Binding-site contacts:
Ligand atom C8 contacts residue LEU950 of chain 1.A at 4.4 Å (hydrophobic).
Ligand atom O5 contacts residue ASN745 of chain 1.A at 2.3 Å (h-bond).
Ligand atom C7 contacts residue GLN1099 of chain 1.A at 4.3 Å.
Ligand atom C1 contacts residue ASN745 of chain 1.A at 1.4 Å.
Ligand atom O4 contacts residue LEU950 of chain 1.A at 3.4 Å.
Ligand atom C8 contacts residue THR744 of chain 1.A at 4.5 Å.
Ligand atom C1 contacts residue LEU950 of chain 1.A at 4.4 Å (hydrophobic).
Ligand atom C4 contacts residue ASN745 of chain 1.A at 4.2 Å.
Ligand atom C8 contacts residue ASN745 of chain 1.A at 3.6 Å.
Ligand atom C5 contacts residue ASN745 of chain 1.A at 3.6 Å.
Ligand atom C7 contacts residue ASN745 of chain 1.A at 3.2 Å.
Ligand atom C5 contacts residue LEU950 of chain 1.A at 3.9 Å (hydrophobic).
Ligand atom C2 contacts residue ASN745 of chain 1.A at 2.5 Å.
Ligand atom C3 contacts residue ASN745 of chain 1.A at 3.8 Å.
Ligand atom C2 contacts residue LEU950 of chain 1.A at 4.4 Å (hydrophobic).
Ligand atom C5 contacts residue GLN954 of chain 1.A at 4.4 Å.
Ligand atom C3 contacts residue LEU950 of chain 1.A at 4.3 Å (hydrophobic).
Ligand atom C7 contacts residue LEU950 of chain 1.A at 4.4 Å (hydrophobic).
Ligand atom N2 contacts residue ASN745 of chain 1.A at 2.9 Å (h-bond).
Ligand atom N2 contacts residue LEU950 of chain 1.A at 3.8 Å.
Ligand atom O7 contacts residue ASN745 of chain 1.A at 3.3 Å (h-bond).
Ligand atom O7 contacts residue GLN1099 of chain 1.A at 3.2 Å (h-bond).
Ligand atom C4 contacts residue LEU950 of chain 1.A at 4.1 Å (hydrophobic).
Ligand atom C6 contacts residue GLN954 of chain 1.A at 4.5 Å.

A protein and the small-molecule ligand that binds it are described below.
Small molecule (SMILES): CC(=O)N[C@H]1[C@H](O[C@H]2[C@H](O)[C@@H](NC(C)=O)CO[C@@H]2CO)O[C@H](CO)[C@@H](O)[C@@H]1O

Sequence of chain 1.A:
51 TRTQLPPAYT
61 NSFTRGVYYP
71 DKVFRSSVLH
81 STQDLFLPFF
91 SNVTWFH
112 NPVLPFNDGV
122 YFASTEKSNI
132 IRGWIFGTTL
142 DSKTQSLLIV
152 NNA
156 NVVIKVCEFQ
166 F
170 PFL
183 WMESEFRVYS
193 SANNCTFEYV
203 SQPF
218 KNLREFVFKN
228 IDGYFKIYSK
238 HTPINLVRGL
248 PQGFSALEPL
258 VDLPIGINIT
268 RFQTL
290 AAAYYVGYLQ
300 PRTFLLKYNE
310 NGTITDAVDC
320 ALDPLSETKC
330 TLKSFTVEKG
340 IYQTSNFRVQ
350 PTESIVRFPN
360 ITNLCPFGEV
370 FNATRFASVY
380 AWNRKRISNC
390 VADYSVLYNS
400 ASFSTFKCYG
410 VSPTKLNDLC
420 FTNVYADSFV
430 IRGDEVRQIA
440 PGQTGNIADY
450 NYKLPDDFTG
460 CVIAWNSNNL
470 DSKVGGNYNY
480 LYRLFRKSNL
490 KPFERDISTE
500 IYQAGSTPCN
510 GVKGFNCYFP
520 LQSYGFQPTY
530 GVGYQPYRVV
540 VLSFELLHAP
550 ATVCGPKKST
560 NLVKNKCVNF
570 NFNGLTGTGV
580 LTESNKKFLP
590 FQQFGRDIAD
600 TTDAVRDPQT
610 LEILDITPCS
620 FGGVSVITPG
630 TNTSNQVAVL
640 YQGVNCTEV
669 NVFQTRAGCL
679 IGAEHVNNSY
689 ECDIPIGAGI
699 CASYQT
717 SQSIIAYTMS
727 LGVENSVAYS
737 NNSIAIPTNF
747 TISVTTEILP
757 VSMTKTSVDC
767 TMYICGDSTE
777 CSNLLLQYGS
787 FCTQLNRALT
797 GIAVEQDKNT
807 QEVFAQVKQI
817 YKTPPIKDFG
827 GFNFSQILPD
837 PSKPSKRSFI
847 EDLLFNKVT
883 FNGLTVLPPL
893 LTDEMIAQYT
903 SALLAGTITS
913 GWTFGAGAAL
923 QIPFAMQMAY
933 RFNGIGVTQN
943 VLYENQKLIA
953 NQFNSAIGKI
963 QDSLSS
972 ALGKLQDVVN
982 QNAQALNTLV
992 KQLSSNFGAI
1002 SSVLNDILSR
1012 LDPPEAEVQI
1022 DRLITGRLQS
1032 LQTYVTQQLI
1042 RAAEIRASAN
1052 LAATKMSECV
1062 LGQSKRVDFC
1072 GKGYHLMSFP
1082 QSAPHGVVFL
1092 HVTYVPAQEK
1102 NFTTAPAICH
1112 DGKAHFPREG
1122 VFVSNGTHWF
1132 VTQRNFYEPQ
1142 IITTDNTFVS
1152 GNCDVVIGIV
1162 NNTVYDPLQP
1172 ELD